Sequence of chain 1.A:
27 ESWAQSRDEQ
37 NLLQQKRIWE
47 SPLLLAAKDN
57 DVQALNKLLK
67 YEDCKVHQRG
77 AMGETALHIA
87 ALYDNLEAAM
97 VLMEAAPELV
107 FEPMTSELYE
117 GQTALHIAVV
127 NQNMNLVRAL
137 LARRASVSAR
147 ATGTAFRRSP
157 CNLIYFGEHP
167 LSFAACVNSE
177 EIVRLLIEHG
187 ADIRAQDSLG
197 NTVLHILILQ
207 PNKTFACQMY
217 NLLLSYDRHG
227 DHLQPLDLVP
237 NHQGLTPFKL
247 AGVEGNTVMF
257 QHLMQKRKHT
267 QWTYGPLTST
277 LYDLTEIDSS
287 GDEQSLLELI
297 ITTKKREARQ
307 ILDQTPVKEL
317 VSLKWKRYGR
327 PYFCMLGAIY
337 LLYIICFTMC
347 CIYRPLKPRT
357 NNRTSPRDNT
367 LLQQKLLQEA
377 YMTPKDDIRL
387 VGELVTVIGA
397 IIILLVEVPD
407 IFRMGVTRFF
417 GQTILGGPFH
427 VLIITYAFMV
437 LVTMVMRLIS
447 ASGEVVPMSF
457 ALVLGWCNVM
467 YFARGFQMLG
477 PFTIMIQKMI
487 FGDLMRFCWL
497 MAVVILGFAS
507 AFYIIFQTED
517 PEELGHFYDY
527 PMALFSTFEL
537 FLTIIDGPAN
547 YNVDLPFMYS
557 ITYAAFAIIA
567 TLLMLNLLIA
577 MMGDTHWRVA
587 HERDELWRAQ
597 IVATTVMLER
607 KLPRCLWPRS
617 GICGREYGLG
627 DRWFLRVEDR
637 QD

The small molecule below binds the protein below.
Small molecule (SMILES): CC(C)CCC[C@@H](C)[C@H]1CC[C@H]2[C@@H]3CC=C4C[C@@H](OC(=O)CCC(=O)O)CC[C@]4(C)[C@H]3CC[C@]12C

Binding-site contacts:
Ligand atom CAJ contacts residue VAL391 of chain 1.A at 4.1 Å (hydrophobic).
Ligand atom OAG contacts residue GLU403 of chain 1.A at 3.4 Å (salt-bridge).
Ligand atom CAL contacts residue TYR467 of chain 1.A at 3.5 Å (hydrophobic).
Ligand atom CBC contacts residue PHE425 of chain 1.A at 3.9 Å (hydrophobic).
Ligand atom CAM contacts residue LEU604 of chain 1.A at 3.8 Å (hydrophobic).
Ligand atom OAF contacts residue LYS607 of chain 1.A at 3.9 Å.
Ligand atom CAP contacts residue GLY395 of chain 1.A at 3.5 Å.
Ligand atom CAR contacts residue PHE468 of chain 1.A at 3.8 Å (hydrophobic).
Ligand atom CAC contacts residue ILE335 of chain 1.A at 3.5 Å (hydrophobic).
Ligand atom CAU contacts residue TYR336 of chain 1.A at 4.0 Å (hydrophobic).
Ligand atom OAH contacts residue MET603 of chain 1.A at 3.0 Å (h-bond).
Ligand atom CAA contacts residue ILE394 of chain 1.A at 3.3 Å (hydrophobic).
Ligand atom OAH contacts residue TYR467 of chain 1.A at 2.6 Å (h-bond).
Ligand atom OAF contacts residue MET603 of chain 1.A at 3.0 Å.
Ligand atom OAG contacts residue HIS426 of chain 1.A at 3.2 Å (h-bond).
Ligand atom CAE contacts residue ILE335 of chain 1.A at 3.7 Å (hydrophobic).
Ligand atom CAU contacts residue ILE335 of chain 1.A at 4.0 Å (hydrophobic).
Ligand atom CAQ contacts residue ILE398 of chain 1.A at 3.4 Å (hydrophobic).
Ligand atom OAF contacts residue HIS426 of chain 1.A at 3.5 Å (h-bond).
Ligand atom CAA contacts residue VAL391 of chain 1.A at 3.7 Å (hydrophobic).
Ligand atom CAX contacts residue HIS426 of chain 1.A at 3.7 Å.
Ligand atom OAH contacts residue HIS426 of chain 1.A at 3.8 Å.
Ligand atom CAX contacts residue TYR467 of chain 1.A at 3.4 Å (hydrophobic).
Ligand atom OAH contacts residue THR600 of chain 1.A at 3.9 Å.
Ligand atom OAG contacts residue PHE425 of chain 1.A at 4.0 Å.
Ligand atom CAD contacts residue LEU332 of chain 1.A at 3.6 Å (hydrophobic).
Ligand atom CAK contacts residue ILE399 of chain 1.A at 3.6 Å (hydrophobic).
Ligand atom CBB contacts residue ILE335 of chain 1.A at 3.8 Å (hydrophobic).
Ligand atom CAK contacts residue ILE398 of chain 1.A at 3.9 Å (hydrophobic).
Ligand atom CAN contacts residue VAL391 of chain 1.A at 4.1 Å (hydrophobic).
Ligand atom CAV contacts residue GLU403 of chain 1.A at 3.5 Å.
Ligand atom CAI contacts residue VAL402 of chain 1.A at 3.5 Å (hydrophobic).
Ligand atom CAR contacts residue ILE429 of chain 1.A at 3.7 Å (hydrophobic).
Ligand atom CBC contacts residue GLU403 of chain 1.A at 3.7 Å.
Ligand atom CAR contacts residue PHE425 of chain 1.A at 3.6 Å (hydrophobic).
Ligand atom CAX contacts residue MET603 of chain 1.A at 3.5 Å (hydrophobic).
Ligand atom CAI contacts residue ILE399 of chain 1.A at 3.9 Å (hydrophobic).
Ligand atom CAQ contacts residue GLY395 of chain 1.A at 3.8 Å.
Ligand atom CAT contacts residue PHE468 of chain 1.A at 3.6 Å (hydrophobic).
Ligand atom CAC contacts residue TYR339 of chain 1.A at 3.7 Å (hydrophobic).